Binding-site contacts:
Ligand atom C8 contacts residue GLN580 of chain 1.G at 3.6 Å.
Ligand atom C1 contacts residue ASN331 of chain 1.G at 1.5 Å.
Ligand atom O5 contacts residue ASN331 of chain 1.G at 2.4 Å (h-bond).
Ligand atom C3 contacts residue ASN331 of chain 1.G at 4.0 Å.
Ligand atom C7 contacts residue GLN580 of chain 1.G at 4.4 Å.
Ligand atom C1 contacts residue GLN580 of chain 1.G at 4.4 Å.
Ligand atom N2 contacts residue ASN331 of chain 1.G at 2.8 Å (h-bond).
Ligand atom C5 contacts residue ASN331 of chain 1.G at 3.6 Å.
Ligand atom C7 contacts residue ASN331 of chain 1.G at 3.7 Å.
Ligand atom C2 contacts residue ASN331 of chain 1.G at 2.9 Å.
Ligand atom C4 contacts residue ASN331 of chain 1.G at 4.4 Å.
Ligand atom C8 contacts residue ASN331 of chain 1.G at 3.8 Å.
Ligand atom O6 contacts residue ASN331 of chain 1.G at 4.4 Å.

Sequence of chain 1.G:
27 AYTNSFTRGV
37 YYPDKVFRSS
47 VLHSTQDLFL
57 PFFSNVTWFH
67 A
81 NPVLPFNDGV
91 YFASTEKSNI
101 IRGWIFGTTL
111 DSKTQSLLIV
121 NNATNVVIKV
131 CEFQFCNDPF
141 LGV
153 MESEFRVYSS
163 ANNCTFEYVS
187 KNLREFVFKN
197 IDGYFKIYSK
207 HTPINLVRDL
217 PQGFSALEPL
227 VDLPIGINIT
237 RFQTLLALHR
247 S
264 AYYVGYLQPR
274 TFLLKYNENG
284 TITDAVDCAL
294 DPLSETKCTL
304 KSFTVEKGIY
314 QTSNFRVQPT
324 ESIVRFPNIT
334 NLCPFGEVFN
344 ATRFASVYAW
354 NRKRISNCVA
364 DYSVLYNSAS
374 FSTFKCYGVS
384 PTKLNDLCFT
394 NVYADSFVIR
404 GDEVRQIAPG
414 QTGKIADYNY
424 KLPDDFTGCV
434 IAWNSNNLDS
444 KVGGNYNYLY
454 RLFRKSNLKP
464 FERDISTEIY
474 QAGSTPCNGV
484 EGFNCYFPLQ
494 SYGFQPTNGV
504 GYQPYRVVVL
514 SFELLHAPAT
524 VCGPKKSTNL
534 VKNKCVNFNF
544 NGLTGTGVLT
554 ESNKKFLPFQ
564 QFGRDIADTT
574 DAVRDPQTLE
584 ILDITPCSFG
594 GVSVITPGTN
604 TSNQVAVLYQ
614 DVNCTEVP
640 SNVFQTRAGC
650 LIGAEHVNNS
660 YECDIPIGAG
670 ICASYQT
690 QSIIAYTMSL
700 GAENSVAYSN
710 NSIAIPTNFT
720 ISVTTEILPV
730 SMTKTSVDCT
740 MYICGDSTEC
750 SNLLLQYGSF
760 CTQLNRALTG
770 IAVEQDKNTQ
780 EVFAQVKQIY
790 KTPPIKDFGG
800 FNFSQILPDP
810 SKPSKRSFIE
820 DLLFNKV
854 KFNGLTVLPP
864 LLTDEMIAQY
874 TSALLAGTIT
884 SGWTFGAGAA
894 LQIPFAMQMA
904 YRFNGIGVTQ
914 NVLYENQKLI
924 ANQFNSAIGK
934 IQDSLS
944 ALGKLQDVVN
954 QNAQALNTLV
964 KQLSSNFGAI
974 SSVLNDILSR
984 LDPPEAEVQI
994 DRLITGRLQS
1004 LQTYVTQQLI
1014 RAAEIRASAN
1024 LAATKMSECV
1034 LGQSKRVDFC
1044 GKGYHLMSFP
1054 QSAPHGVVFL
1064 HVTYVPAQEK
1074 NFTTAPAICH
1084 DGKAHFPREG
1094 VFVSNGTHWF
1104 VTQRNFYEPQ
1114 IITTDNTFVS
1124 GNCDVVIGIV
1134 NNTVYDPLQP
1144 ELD

This small molecule binds to this protein.
Small molecule (SMILES): CC(=O)N[C@H]1[C@H](O[C@H]2[C@H](O)[C@@H](NC(C)=O)CO[C@@H]2CO)O[C@H](CO)[C@@H](O)[C@@H]1O